Binding-site contacts:
Ligand atom CAX contacts residue ASP172 of chain 1.A at 3.0 Å.
Ligand atom C6 contacts residue GLU106 of chain 1.A at 3.8 Å.
Ligand atom CAP contacts residue ALA55 of chain 1.A at 3.7 Å (hydrophobic).
Ligand atom CBA contacts residue LEU175 of chain 1.A at 3.9 Å (hydrophobic).
Ligand atom C2 contacts residue TYR108 of chain 1.A at 3.1 Å (hydrophobic).
Ligand atom CAI contacts residue VAL42 of chain 1.A at 3.8 Å (hydrophobic).
Ligand atom CAQ contacts residue ALA55 of chain 1.A at 3.2 Å (hydrophobic).
Ligand atom CAQ contacts residue MET89 of chain 1.A at 3.1 Å (hydrophobic).
Ligand atom CAP contacts residue MET89 of chain 1.A at 3.5 Å (hydrophobic).
Ligand atom NAH contacts residue VAL42 of chain 1.A at 3.5 Å.
Ligand atom CAU contacts residue LEU103 of chain 1.A at 3.3 Å (hydrophobic).
Ligand atom C4 contacts residue LEU158 of chain 1.A at 3.5 Å (hydrophobic).
Ligand atom CAR contacts residue LYS57 of chain 1.A at 3.6 Å.
Ligand atom N3 contacts residue LEU158 of chain 1.A at 3.5 Å.
Ligand atom N1 contacts residue ALA55 of chain 1.A at 3.8 Å.
Ligand atom CAS contacts residue MET89 of chain 1.A at 3.5 Å (hydrophobic).
Ligand atom NAN contacts residue GLU106 of chain 1.A at 2.8 Å (salt-bridge).
Ligand atom C6 contacts residue ALA55 of chain 1.A at 3.5 Å (hydrophobic).
Ligand atom CBA contacts residue PHE173 of chain 1.A at 3.5 Å (hydrophobic).
Ligand atom OAY contacts residue LEU175 of chain 1.A at 3.7 Å.
Ligand atom CAM contacts residue LYS36 of chain 1.A at 3.4 Å.
Ligand atom C2 contacts residue LEU158 of chain 1.A at 3.6 Å (hydrophobic).
Ligand atom C5 contacts residue LEU158 of chain 1.A at 3.8 Å (hydrophobic).
Ligand atom NAN contacts residue MET89 of chain 1.A at 3.3 Å.
Ligand atom CAV contacts residue LEU103 of chain 1.A at 3.4 Å (hydrophobic).
Ligand atom CAP contacts residue VAL42 of chain 1.A at 3.7 Å (hydrophobic).
Ligand atom CAT contacts residue ASP172 of chain 1.A at 3.9 Å.
Ligand atom NAH contacts residue ILE171 of chain 1.A at 3.9 Å.
Ligand atom N1 contacts residue TYR108 of chain 1.A at 3.1 Å (h-bond).
Ligand atom NAN contacts residue ALA55 of chain 1.A at 3.4 Å.
Ligand atom CAX contacts residue MET89 of chain 1.A at 3.8 Å (hydrophobic).
Ligand atom CAM contacts residue GLY37 of chain 1.A at 3.9 Å.
Ligand atom CAQ contacts residue LYS57 of chain 1.A at 3.8 Å.
Ligand atom CAU contacts residue LYS57 of chain 1.A at 3.8 Å.
Ligand atom CAU contacts residue MET89 of chain 1.A at 3.6 Å (hydrophobic).
Ligand atom OAY contacts residue LEU103 of chain 1.A at 3.9 Å.
Ligand atom CAT contacts residue MET89 of chain 1.A at 3.9 Å (hydrophobic).
Ligand atom CAS contacts residue ASP172 of chain 1.A at 3.8 Å.
Ligand atom CAR contacts residue MET89 of chain 1.A at 3.3 Å (hydrophobic).
Ligand atom CAL contacts residue LEU34 of chain 1.A at 3.5 Å (hydrophobic).

Sequence of chain 1.A:
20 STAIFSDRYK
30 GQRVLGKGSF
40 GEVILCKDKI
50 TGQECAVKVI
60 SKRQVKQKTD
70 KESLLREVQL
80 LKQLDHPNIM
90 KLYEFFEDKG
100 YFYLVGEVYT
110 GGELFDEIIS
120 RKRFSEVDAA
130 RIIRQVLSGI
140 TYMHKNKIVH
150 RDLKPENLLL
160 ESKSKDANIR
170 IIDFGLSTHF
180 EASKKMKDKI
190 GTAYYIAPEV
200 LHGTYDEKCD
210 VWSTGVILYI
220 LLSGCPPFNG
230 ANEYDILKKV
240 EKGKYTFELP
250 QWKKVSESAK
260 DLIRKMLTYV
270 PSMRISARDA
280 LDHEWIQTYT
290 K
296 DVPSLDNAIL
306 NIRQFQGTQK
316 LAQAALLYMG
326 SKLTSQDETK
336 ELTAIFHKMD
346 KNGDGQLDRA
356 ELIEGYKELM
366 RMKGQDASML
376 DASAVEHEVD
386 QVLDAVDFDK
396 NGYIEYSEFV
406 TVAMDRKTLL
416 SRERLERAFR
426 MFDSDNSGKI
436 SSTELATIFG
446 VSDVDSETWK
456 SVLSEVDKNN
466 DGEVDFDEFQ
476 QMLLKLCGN

This protein binds this small molecule.
Small molecule (SMILES): CCOc1ccc2ccc(-c3nn(CC(C)C)c4ncnc(N)c34)cc2c1